Binding-site contacts:
Ligand atom NZ contacts residue TRP87 of chain 3.B at 3.7 Å.
Ligand atom OH contacts residue TYR68 of chain 3.B at 3.4 Å (h-bond).
Ligand atom O contacts residue GLU89 of chain 3.B at 2.7 Å (salt-bridge).
Ligand atom CE contacts residue GLY88 of chain 3.B at 3.7 Å.
Ligand atom CD contacts residue THR67 of chain 3.B at 3.7 Å.
Ligand atom CA contacts residue TRP87 of chain 3.B at 3.7 Å (hydrophobic).
Ligand atom CH3 contacts residue TYR68 of chain 3.B at 3.3 Å (hydrophobic).
Ligand atom CA contacts residue ASP66 of chain 3.D at 3.8 Å.
Ligand atom O contacts residue PRO117 of chain 3.B at 3.5 Å.
Ligand atom CH3 contacts residue THR67 of chain 3.B at 3.4 Å.
Ligand atom CE contacts residue TRP87 of chain 3.B at 3.6 Å (hydrophobic).
Ligand atom CH contacts residue TYR68 of chain 3.B at 3.5 Å (hydrophobic).
Ligand atom CB contacts residue ASP66 of chain 3.D at 3.4 Å.
Ligand atom CH contacts residue TRP87 of chain 3.B at 3.4 Å (hydrophobic).
Ligand atom CB contacts residue SO41 of chain 3.N at 3.8 Å.
Ligand atom CG contacts residue GLU89 of chain 3.B at 3.6 Å.
Ligand atom CB contacts residue HIS65 of chain 3.B at 3.6 Å.
Ligand atom CH3 contacts residue TRP87 of chain 3.B at 3.8 Å (hydrophobic).
Ligand atom OH contacts residue GLY86 of chain 3.B at 3.2 Å.
Ligand atom OH contacts residue GLY88 of chain 3.B at 3.2 Å (h-bond).
Ligand atom OH contacts residue TRP87 of chain 3.B at 2.5 Å (h-bond).
Ligand atom N contacts residue SO41 of chain 3.N at 2.6 Å (h-bond).
Ligand atom C contacts residue GLY88 of chain 3.B at 3.8 Å.
Ligand atom N contacts residue HIS116 of chain 3.B at 3.6 Å.
Ligand atom CA contacts residue GLU89 of chain 3.B at 3.0 Å.
Ligand atom O contacts residue HIS116 of chain 3.B at 3.5 Å.
Ligand atom CB contacts residue GLU89 of chain 3.B at 3.7 Å.
Ligand atom CA contacts residue SO41 of chain 3.N at 3.5 Å.
Ligand atom NZ contacts residue THR67 of chain 3.B at 2.8 Å (h-bond).
Ligand atom N contacts residue TRP87 of chain 3.B at 3.8 Å.
Ligand atom CG contacts residue TRP87 of chain 3.B at 3.5 Å (hydrophobic).
Ligand atom CD contacts residue TRP87 of chain 3.B at 3.3 Å (hydrophobic).
Ligand atom C contacts residue GLU89 of chain 3.B at 3.5 Å.
Ligand atom N contacts residue ASP66 of chain 3.D at 3.2 Å (salt-bridge).
Ligand atom CH contacts residue THR67 of chain 3.B at 3.7 Å.
Ligand atom O contacts residue ASP66 of chain 3.D at 3.6 Å.
Ligand atom CB contacts residue HIS116 of chain 3.B at 3.7 Å.
Ligand atom N contacts residue GLU89 of chain 3.B at 3.0 Å (salt-bridge).
Ligand atom O contacts residue GLY88 of chain 3.B at 3.2 Å.
Ligand atom CD contacts residue HIS65 of chain 3.B at 3.6 Å.

Sequence of chain 3.B:
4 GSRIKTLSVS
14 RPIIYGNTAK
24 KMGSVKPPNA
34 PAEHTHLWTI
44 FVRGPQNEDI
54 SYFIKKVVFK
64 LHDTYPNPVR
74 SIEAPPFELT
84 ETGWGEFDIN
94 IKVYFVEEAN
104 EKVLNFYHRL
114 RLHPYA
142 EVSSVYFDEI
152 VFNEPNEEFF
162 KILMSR

This protein binds this small molecule.
Small molecule (SMILES): CC(=O)NCCCC[C@H](N)C(=O)N[C@@H](CO)C(=O)N[C@@H](C)C(=O)N1CCC[C@H]1C(=O)N[C@@H](C)C=O

Sequence of chain 3.D:
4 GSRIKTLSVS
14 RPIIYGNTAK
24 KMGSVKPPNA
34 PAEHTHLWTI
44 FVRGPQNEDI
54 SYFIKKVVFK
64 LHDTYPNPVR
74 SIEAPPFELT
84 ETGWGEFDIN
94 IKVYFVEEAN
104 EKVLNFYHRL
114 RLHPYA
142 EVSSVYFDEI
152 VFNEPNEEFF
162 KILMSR